Binding-site contacts:
Ligand atom C15 contacts residue ILE94 of chain 1.A at 3.7 Å (hydrophobic).
Ligand atom N12 contacts residue ALA164 of chain 1.A at 3.9 Å.
Ligand atom C27 contacts residue SER103 of chain 1.A at 3.8 Å.
Ligand atom C3 contacts residue LEU25 of chain 1.A at 3.6 Å (hydrophobic).
Ligand atom O22 contacts residue SER26 of chain 1.A at 2.8 Å (h-bond).
Ligand atom N13 contacts residue LEU80 of chain 1.A at 3.7 Å.
Ligand atom C17 contacts residue THR96 of chain 1.A at 3.5 Å.
Ligand atom C27 contacts residue GLU106 of chain 1.A at 3.4 Å.
Ligand atom C17 contacts residue ALA46 of chain 1.A at 3.8 Å (hydrophobic).
Ligand atom C15 contacts residue THR96 of chain 1.A at 3.8 Å.
Ligand atom O23 contacts residue LEU25 of chain 1.A at 3.7 Å.
Ligand atom C9 contacts residue LEU154 of chain 1.A at 3.6 Å (hydrophobic).
Ligand atom N6 contacts residue GLU97 of chain 1.A at 3.9 Å.
Ligand atom N6 contacts residue MET99 of chain 1.A at 2.9 Å (h-bond).
Ligand atom C7 contacts residue MET99 of chain 1.A at 3.6 Å (hydrophobic).
Ligand atom C8 contacts residue THR96 of chain 1.A at 3.6 Å.
Ligand atom C15 contacts residue LYS48 of chain 1.A at 3.9 Å.
Ligand atom C20 contacts residue LEU25 of chain 1.A at 3.8 Å (hydrophobic).
Ligand atom C7 contacts residue GLU97 of chain 1.A at 3.2 Å.
Ligand atom C14 contacts residue LEU80 of chain 1.A at 3.7 Å (hydrophobic).
Ligand atom N10 contacts residue VAL33 of chain 1.A at 3.8 Å.
Ligand atom C27 contacts residue GLY102 of chain 1.A at 3.7 Å.
Ligand atom C8 contacts residue ALA46 of chain 1.A at 3.7 Å (hydrophobic).
Ligand atom C4 contacts residue MET99 of chain 1.A at 3.3 Å (hydrophobic).
Ligand atom N6 contacts residue TYR98 of chain 1.A at 3.8 Å.
Ligand atom C18 contacts residue VAL33 of chain 1.A at 3.9 Å (hydrophobic).
Ligand atom C8 contacts residue LEU154 of chain 1.A at 3.6 Å (hydrophobic).
Ligand atom C1 contacts residue GLY102 of chain 1.A at 3.9 Å.
Ligand atom C1 contacts residue MET99 of chain 1.A at 3.3 Å (hydrophobic).
Ligand atom O2 contacts residue LEU25 of chain 1.A at 3.8 Å.
Ligand atom C17 contacts residue LYS48 of chain 1.A at 3.9 Å.
Ligand atom C26 contacts residue GLU106 of chain 1.A at 3.6 Å.
Ligand atom N13 contacts residue LYS48 of chain 1.A at 3.6 Å.
Ligand atom C14 contacts residue LYS48 of chain 1.A at 3.9 Å.
Ligand atom C7 contacts residue ALA46 of chain 1.A at 3.5 Å (hydrophobic).
Ligand atom N6 contacts residue ALA46 of chain 1.A at 3.8 Å.
Ligand atom C1 contacts residue TYR98 of chain 1.A at 3.6 Å (hydrophobic).
Ligand atom C19 contacts residue VAL33 of chain 1.A at 3.6 Å (hydrophobic).
Ligand atom C7 contacts residue THR96 of chain 1.A at 3.7 Å.
Ligand atom O22 contacts residue VAL33 of chain 1.A at 3.9 Å.

Sequence of chain 1.A:
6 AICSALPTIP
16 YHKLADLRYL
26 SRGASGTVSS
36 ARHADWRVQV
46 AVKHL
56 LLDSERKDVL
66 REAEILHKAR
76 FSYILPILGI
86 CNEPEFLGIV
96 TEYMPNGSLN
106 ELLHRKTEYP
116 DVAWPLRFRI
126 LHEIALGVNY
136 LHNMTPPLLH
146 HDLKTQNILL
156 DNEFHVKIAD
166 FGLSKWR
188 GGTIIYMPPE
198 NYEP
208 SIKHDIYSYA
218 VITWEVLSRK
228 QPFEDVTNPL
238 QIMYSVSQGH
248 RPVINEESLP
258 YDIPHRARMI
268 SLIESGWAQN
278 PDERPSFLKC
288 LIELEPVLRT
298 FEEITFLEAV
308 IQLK

The protein below binds the small molecule below.
Small molecule (SMILES): COc1cc2nccc(Nc3[nH]nc(C)c3C)c2cc1S(=O)(=O)C(C)(C)C